This protein binds this small molecule.
Small molecule (SMILES): CC1=Nc2ccc(Cl)cc2S(=O)(=O)N1

Binding-site contacts:
Ligand atom C8 contacts residue VAL242 of chain 1.B at 4.2 Å (hydrophobic).
Ligand atom C1 contacts residue ILE309 of chain 1.B at 3.6 Å (hydrophobic).
Ligand atom O11 contacts residue ILE351 of chain 1.B at 4.2 Å.
Ligand atom C4 contacts residue ILE309 of chain 1.B at 4.4 Å (hydrophobic).
Ligand atom O12 contacts residue VAL242 of chain 1.B at 4.3 Å.
Ligand atom C1 contacts residue PRO307 of chain 1.B at 4.1 Å (hydrophobic).
Ligand atom N3 contacts residue ILE309 of chain 1.B at 3.8 Å.
Ligand atom CL1 contacts residue VAL242 of chain 1.B at 4.2 Å.
Ligand atom C6 contacts residue TYR188 of chain 1.B at 4.2 Å (hydrophobic).
Ligand atom O12 contacts residue ILE351 of chain 1.B at 3.8 Å.
Ligand atom C4 contacts residue VAL242 of chain 1.B at 4.4 Å (hydrophobic).
Ligand atom C7 contacts residue TYR188 of chain 1.B at 3.9 Å (hydrophobic).
Ligand atom C8 contacts residue HIS191 of chain 1.B at 4.0 Å.
Ligand atom CL1 contacts residue SER241 of chain 1.B at 3.7 Å.
Ligand atom O11 contacts residue TYR188 of chain 1.B at 3.3 Å (h-bond).
Ligand atom C6 contacts residue VAL242 of chain 1.B at 3.5 Å (hydrophobic).
Ligand atom S10 contacts residue ALA379 of chain 1.B at 4.2 Å.
Ligand atom O12 contacts residue ILE309 of chain 1.B at 3.7 Å.
Ligand atom CL1 contacts residue GLY217 of chain 1.B at 4.3 Å.
Ligand atom CL1 contacts residue HIS191 of chain 1.B at 3.8 Å.
Ligand atom O11 contacts residue ALA379 of chain 1.B at 3.4 Å.
Ligand atom C1 contacts residue ARG349 of chain 1.B at 3.8 Å.
Ligand atom CL1 contacts residue TYR240 of chain 1.B at 3.3 Å.
Ligand atom C7 contacts residue VAL242 of chain 1.B at 3.7 Å (hydrophobic).
Ligand atom C5 contacts residue VAL242 of chain 1.B at 3.9 Å (hydrophobic).
Ligand atom C2 contacts residue ILE309 of chain 1.B at 3.5 Å (hydrophobic).
Ligand atom CL1 contacts residue TYR188 of chain 1.B at 3.8 Å.
Ligand atom N13 contacts residue ILE309 of chain 1.B at 3.7 Å.
Ligand atom N13 contacts residue ALA379 of chain 1.B at 4.0 Å.
Ligand atom S10 contacts residue ILE351 of chain 1.B at 4.4 Å.
Ligand atom S10 contacts residue ILE309 of chain 1.B at 4.3 Å.

Sequence of chain 1.B:
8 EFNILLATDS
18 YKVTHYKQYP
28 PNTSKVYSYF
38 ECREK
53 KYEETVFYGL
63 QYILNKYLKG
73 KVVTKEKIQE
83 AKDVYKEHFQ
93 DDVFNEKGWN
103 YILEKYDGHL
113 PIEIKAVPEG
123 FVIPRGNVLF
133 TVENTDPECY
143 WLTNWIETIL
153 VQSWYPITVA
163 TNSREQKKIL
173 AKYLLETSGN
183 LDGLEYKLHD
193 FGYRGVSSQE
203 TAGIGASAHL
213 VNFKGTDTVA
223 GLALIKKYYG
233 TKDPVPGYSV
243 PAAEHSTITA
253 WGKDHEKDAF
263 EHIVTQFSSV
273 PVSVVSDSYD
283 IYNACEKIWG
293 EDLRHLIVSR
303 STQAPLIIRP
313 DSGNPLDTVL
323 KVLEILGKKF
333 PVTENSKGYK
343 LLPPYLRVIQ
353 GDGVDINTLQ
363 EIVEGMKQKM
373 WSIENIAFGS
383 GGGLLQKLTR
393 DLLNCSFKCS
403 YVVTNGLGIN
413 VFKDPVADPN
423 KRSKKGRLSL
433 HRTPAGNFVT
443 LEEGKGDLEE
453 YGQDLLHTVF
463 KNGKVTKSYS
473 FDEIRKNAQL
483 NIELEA